Sequence of chain 1.G:
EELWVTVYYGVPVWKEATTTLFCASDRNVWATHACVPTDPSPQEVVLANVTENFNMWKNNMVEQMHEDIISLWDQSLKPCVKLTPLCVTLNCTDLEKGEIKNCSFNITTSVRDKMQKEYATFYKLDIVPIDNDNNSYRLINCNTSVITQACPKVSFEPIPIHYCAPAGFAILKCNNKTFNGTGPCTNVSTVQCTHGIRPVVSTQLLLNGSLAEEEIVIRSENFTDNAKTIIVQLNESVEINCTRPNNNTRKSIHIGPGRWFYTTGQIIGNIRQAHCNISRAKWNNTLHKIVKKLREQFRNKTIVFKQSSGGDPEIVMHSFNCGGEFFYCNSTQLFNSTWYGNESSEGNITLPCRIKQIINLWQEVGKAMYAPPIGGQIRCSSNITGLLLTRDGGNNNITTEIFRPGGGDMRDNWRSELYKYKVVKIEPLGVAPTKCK

Binding-site contacts:
Ligand atom C4 contacts residue ASN167 of chain 1.G at 4.4 Å.
Ligand atom C8 contacts residue ASN165 of chain 1.G at 3.6 Å.
Ligand atom C3 contacts residue ASN167 of chain 1.G at 3.9 Å.
Ligand atom C8 contacts residue ASP166 of chain 1.G at 3.5 Å.
Ligand atom C8 contacts residue ASN167 of chain 1.G at 4.2 Å.
Ligand atom C7 contacts residue ASP166 of chain 1.G at 4.1 Å.
Ligand atom N2 contacts residue ASN165 of chain 1.G at 4.4 Å.
Ligand atom C2 contacts residue ASN167 of chain 1.G at 2.5 Å.
Ligand atom C7 contacts residue ASN167 of chain 1.G at 3.3 Å.
Ligand atom O7 contacts residue ASP166 of chain 1.G at 4.2 Å.
Ligand atom C5 contacts residue ASN167 of chain 1.G at 3.8 Å.
Ligand atom C7 contacts residue ASN165 of chain 1.G at 4.4 Å.
Ligand atom N2 contacts residue ASN167 of chain 1.G at 2.9 Å (h-bond).
Ligand atom O5 contacts residue ASN167 of chain 1.G at 2.5 Å (h-bond).
Ligand atom C1 contacts residue ASN167 of chain 1.G at 1.5 Å.
Ligand atom O7 contacts residue ASN167 of chain 1.G at 3.4 Å (h-bond).

This protein binds this small molecule.
Small molecule (SMILES): CC(=O)N[C@@H]1[C@@H](O)[C@H](O)[C@@H](CO)O[C@H]1O